This protein binds this small molecule.
Small molecule (SMILES): O=P(O)(O)O[C@@H]1C(O)[C@H](OP(=O)(O)O)[C@@H](OP(=O)(O)O)C(O)[C@H]1OP(=O)(O)O

Binding-site contacts:
Ligand atom O22 contacts residue LYS184 of chain 1.A at 2.5 Å (salt-bridge).
Ligand atom O24 contacts residue GLN146 of chain 1.A at 3.5 Å.
Ligand atom O44 contacts residue GLY147 of chain 1.A at 3.5 Å (h-bond).
Ligand atom P2 contacts residue MG1 of chain 1.B at 3.5 Å.
Ligand atom O31 contacts residue SER300 of chain 1.A at 2.4 Å (h-bond).
Ligand atom O32 contacts residue MG1 of chain 1.B at 2.1 Å.
Ligand atom O32 contacts residue ADP1 of chain 1.D at 2.9 Å (h-bond).
Ligand atom O12 contacts residue ASN296 of chain 1.A at 3.2 Å (h-bond).
Ligand atom O45 contacts residue THR25 of chain 1.A at 3.5 Å (h-bond).
Ligand atom O21 contacts residue LYS184 of chain 1.A at 3.7 Å.
Ligand atom P2 contacts residue LYS184 of chain 1.A at 3.7 Å.
Ligand atom P1 contacts residue SER300 of chain 1.A at 3.4 Å.
Ligand atom O32 contacts residue ASP280 of chain 1.A at 3.3 Å (salt-bridge).
Ligand atom O31 contacts residue PHE186 of chain 1.A at 3.8 Å.
Ligand atom O31 contacts residue PRO299 of chain 1.A at 3.6 Å.
Ligand atom O45 contacts residue SER300 of chain 1.A at 3.8 Å.
Ligand atom P2 contacts residue ADP1 of chain 1.D at 3.9 Å.
Ligand atom O45 contacts residue LYS22 of chain 1.A at 3.4 Å (salt-bridge).
Ligand atom O25 contacts residue LYS22 of chain 1.A at 2.5 Å (salt-bridge).
Ligand atom O42 contacts residue ASN215 of chain 1.A at 4.0 Å.
Ligand atom O25 contacts residue LYS62 of chain 1.A at 2.9 Å (salt-bridge).
Ligand atom O44 contacts residue LYS62 of chain 1.A at 3.9 Å.
Ligand atom O32 contacts residue ASP294 of chain 1.A at 3.1 Å (salt-bridge).
Ligand atom O35 contacts residue LYS22 of chain 1.A at 3.9 Å.
Ligand atom O21 contacts residue SER300 of chain 1.A at 3.7 Å.
Ligand atom O32 contacts residue LYS184 of chain 1.A at 3.8 Å.
Ligand atom P2 contacts residue ASN296 of chain 1.A at 3.7 Å.
Ligand atom O13 contacts residue HIS152 of chain 1.A at 3.4 Å.
Ligand atom O41 contacts residue PRO299 of chain 1.A at 3.9 Å.
Ligand atom O31 contacts residue TYR301 of chain 1.A at 3.7 Å.
Ligand atom O32 contacts residue ASN296 of chain 1.A at 3.2 Å (h-bond).
Ligand atom O44 contacts residue GLN146 of chain 1.A at 2.7 Å (h-bond).
Ligand atom O24 contacts residue HIS152 of chain 1.A at 3.1 Å (h-bond).
Ligand atom O14 contacts residue LYS62 of chain 1.A at 3.8 Å.
Ligand atom O24 contacts residue GLY147 of chain 1.A at 3.0 Å (h-bond).
Ligand atom P5 contacts residue LYS22 of chain 1.A at 3.5 Å.
Ligand atom O25 contacts residue PHE298 of chain 1.A at 3.7 Å.
Ligand atom O41 contacts residue LYS184 of chain 1.A at 3.7 Å.
Ligand atom P4 contacts residue GLY147 of chain 1.A at 3.9 Å.
Ligand atom O41 contacts residue PHE186 of chain 1.A at 3.5 Å.

Sequence of chain 1.A:
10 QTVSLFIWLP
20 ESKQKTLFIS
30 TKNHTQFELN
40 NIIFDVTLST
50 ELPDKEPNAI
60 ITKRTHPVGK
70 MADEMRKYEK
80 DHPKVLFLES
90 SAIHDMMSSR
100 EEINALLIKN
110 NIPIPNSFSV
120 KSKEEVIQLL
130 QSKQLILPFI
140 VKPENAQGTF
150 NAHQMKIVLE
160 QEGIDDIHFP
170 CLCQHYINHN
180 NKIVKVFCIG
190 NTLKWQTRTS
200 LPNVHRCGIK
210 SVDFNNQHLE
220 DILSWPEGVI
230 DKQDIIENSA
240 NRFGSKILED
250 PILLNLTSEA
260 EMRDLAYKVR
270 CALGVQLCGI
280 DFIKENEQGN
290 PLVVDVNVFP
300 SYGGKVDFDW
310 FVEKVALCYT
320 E